Binding-site contacts:
Ligand atom C21 contacts residue PRO24 of chain 1.A at 3.6 Å (hydrophobic).
Ligand atom N13 contacts residue PRO24 of chain 1.A at 3.8 Å.
Ligand atom C20 contacts residue GLU27 of chain 1.A at 3.8 Å.
Ligand atom C26 contacts residue ASN30 of chain 1.A at 3.7 Å.
Ligand atom C26 contacts residue VAL34 of chain 1.A at 3.6 Å (hydrophobic).
Ligand atom C22 contacts residue GLU27 of chain 1.A at 3.7 Å.
Ligand atom C08 contacts residue VAL34 of chain 1.A at 3.7 Å (hydrophobic).
Ligand atom C12 contacts residue VAL29 of chain 1.A at 3.6 Å (hydrophobic).
Ligand atom C04 contacts residue LEU33 of chain 1.A at 4.0 Å (hydrophobic).
Ligand atom N13 contacts residue VAL86 of chain 1.A at 3.6 Å.
Ligand atom C22 contacts residue LEU26 of chain 1.A at 3.7 Å (hydrophobic).
Ligand atom N15 contacts residue ASN80 of chain 1.A at 3.4 Å (h-bond).
Ligand atom C12 contacts residue PRO24 of chain 1.A at 3.5 Å (hydrophobic).
Ligand atom N09 contacts residue VAL34 of chain 1.A at 3.8 Å.
Ligand atom C16 contacts residue ASN80 of chain 1.A at 3.8 Å.
Ligand atom C24 contacts residue TRP23 of chain 1.A at 3.3 Å (hydrophobic).
Ligand atom C22 contacts residue TRP23 of chain 1.A at 3.3 Å (hydrophobic).
Ligand atom C14 contacts residue PHE25 of chain 1.A at 3.5 Å (hydrophobic).
Ligand atom C11 contacts residue VAL29 of chain 1.A at 3.8 Å (hydrophobic).
Ligand atom C01 contacts residue PRO28 of chain 1.A at 3.4 Å (hydrophobic).
Ligand atom C14 contacts residue VAL29 of chain 1.A at 3.9 Å (hydrophobic).
Ligand atom N23 contacts residue LEU26 of chain 1.A at 3.1 Å (h-bond).
Ligand atom C01 contacts residue GLU27 of chain 1.A at 3.6 Å.
Ligand atom C26 contacts residue LEU33 of chain 1.A at 3.9 Å (hydrophobic).
Ligand atom N27 contacts residue ASN30 of chain 1.A at 2.8 Å (h-bond).
Ligand atom N27 contacts residue VAL29 of chain 1.A at 3.8 Å.
Ligand atom N13 contacts residue VAL29 of chain 1.A at 3.4 Å.
Ligand atom N23 contacts residue GLU27 of chain 1.A at 2.9 Å (salt-bridge).
Ligand atom N23 contacts residue TRP23 of chain 1.A at 3.5 Å (h-bond).
Ligand atom C16 contacts residue VAL29 of chain 1.A at 3.7 Å (hydrophobic).
Ligand atom N15 contacts residue VAL29 of chain 1.A at 3.5 Å.
Ligand atom N15 contacts residue VAL86 of chain 1.A at 3.8 Å.
Ligand atom C14 contacts residue PRO24 of chain 1.A at 3.3 Å (hydrophobic).
Ligand atom N02 contacts residue ASN30 of chain 1.A at 3.8 Å.
Ligand atom C11 contacts residue VAL86 of chain 1.A at 4.0 Å (hydrophobic).
Ligand atom C21 contacts residue TRP23 of chain 1.A at 3.6 Å (hydrophobic).
Ligand atom C12 contacts residue VAL86 of chain 1.A at 3.8 Å (hydrophobic).
Ligand atom C24 contacts residue PRO24 of chain 1.A at 3.7 Å (hydrophobic).
Ligand atom C20 contacts residue PRO24 of chain 1.A at 3.5 Å (hydrophobic).
Ligand atom C22 contacts residue PRO24 of chain 1.A at 3.8 Å (hydrophobic).

A small-molecule ligand and the protein it binds are described below.
Small molecule (SMILES): Cn1cc(CCn2cnc(-c3cnn(C)c3)c2-c2ccc(C#N)cc2)cn1

Sequence of chain 1.A:
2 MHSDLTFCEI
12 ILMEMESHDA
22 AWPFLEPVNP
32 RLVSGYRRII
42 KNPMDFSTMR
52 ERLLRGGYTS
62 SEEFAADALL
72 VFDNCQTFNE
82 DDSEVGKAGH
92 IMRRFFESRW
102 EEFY